Binding-site contacts:
Ligand atom C2 contacts residue ALA105 of chain 3.A at 4.3 Å (hydrophobic).
Ligand atom C2 contacts residue ASN130 of chain 3.A at 4.4 Å.
Ligand atom C3 contacts residue ASP88 of chain 3.A at 3.6 Å.
Ligand atom O4 contacts residue ASP215 of chain 3.A at 4.3 Å.
Ligand atom O4 contacts residue ALA87 of chain 3.A at 4.4 Å.
Ligand atom O3 contacts residue PHE128 of chain 3.A at 3.9 Å.
Ligand atom O3 contacts residue GLY106 of chain 3.A at 3.1 Å (h-bond).
Ligand atom C3 contacts residue PHE128 of chain 3.A at 3.6 Å (hydrophobic).
Ligand atom C4 contacts residue LEU214 of chain 3.A at 4.3 Å (hydrophobic).
Ligand atom C6 contacts residue LEU214 of chain 3.A at 4.3 Å (hydrophobic).
Ligand atom O3 contacts residue ALA105 of chain 3.A at 3.9 Å.
Ligand atom C6 contacts residue ASP215 of chain 3.A at 2.8 Å.
Ligand atom C2 contacts residue LEU214 of chain 3.A at 4.1 Å (hydrophobic).
Ligand atom C4 contacts residue PHE128 of chain 3.A at 3.9 Å (hydrophobic).
Ligand atom O2 contacts residue ASN130 of chain 3.A at 3.7 Å.
Ligand atom C6 contacts residue ILE216 of chain 3.A at 3.4 Å (hydrophobic).
Ligand atom C3 contacts residue ASN130 of chain 3.A at 3.8 Å.
Ligand atom C6 contacts residue PHE128 of chain 3.A at 4.4 Å (hydrophobic).
Ligand atom O3 contacts residue ASN130 of chain 3.A at 3.3 Å (h-bond).
Ligand atom O4 contacts residue LEU214 of chain 3.A at 2.9 Å (h-bond).
Ligand atom O4 contacts residue GLY213 of chain 3.A at 3.9 Å.
Ligand atom C5 contacts residue LEU214 of chain 3.A at 4.4 Å (hydrophobic).
Ligand atom O4 contacts residue ASP215 of chain 3.A at 4.2 Å.
Ligand atom O5 contacts residue LEU214 of chain 3.A at 3.8 Å.
Ligand atom O4 contacts residue LEU214 of chain 3.A at 3.7 Å.
Ligand atom O6 contacts residue ILE216 of chain 3.A at 3.4 Å.
Ligand atom C1 contacts residue LEU214 of chain 3.A at 4.2 Å (hydrophobic).
Ligand atom C3 contacts residue ASP215 of chain 3.A at 3.5 Å.
Ligand atom O3 contacts residue ASP215 of chain 3.A at 2.6 Å (salt-bridge).
Ligand atom C5 contacts residue ASP215 of chain 3.A at 3.6 Å.
Ligand atom O4 contacts residue ASP88 of chain 3.A at 2.9 Å (salt-bridge).
Ligand atom O2 contacts residue GLY106 of chain 3.A at 4.4 Å.
Ligand atom C4 contacts residue ALA87 of chain 3.A at 4.4 Å (hydrophobic).
Ligand atom O6 contacts residue ASP215 of chain 3.A at 2.6 Å (salt-bridge).
Ligand atom O5 contacts residue ASP215 of chain 3.A at 3.2 Å (salt-bridge).
Ligand atom C4 contacts residue ASP88 of chain 3.A at 3.4 Å.
Ligand atom C5 contacts residue PHE128 of chain 3.A at 3.8 Å (hydrophobic).
Ligand atom O3 contacts residue ASP88 of chain 3.A at 2.5 Å (salt-bridge).
Ligand atom O4 contacts residue ALA105 of chain 3.A at 4.0 Å.
Ligand atom C3 contacts residue GLY106 of chain 3.A at 4.3 Å.

A protein and the small-molecule ligand that binds it are described below.
Small molecule (SMILES): CC(=O)N[C@H]1CO[C@H](CO)[C@@H](O[C@@H]2O[C@H](CO)[C@H](O)[C@H](O)[C@H]2O)[C@@H]1O

Sequence of chain 3.A:
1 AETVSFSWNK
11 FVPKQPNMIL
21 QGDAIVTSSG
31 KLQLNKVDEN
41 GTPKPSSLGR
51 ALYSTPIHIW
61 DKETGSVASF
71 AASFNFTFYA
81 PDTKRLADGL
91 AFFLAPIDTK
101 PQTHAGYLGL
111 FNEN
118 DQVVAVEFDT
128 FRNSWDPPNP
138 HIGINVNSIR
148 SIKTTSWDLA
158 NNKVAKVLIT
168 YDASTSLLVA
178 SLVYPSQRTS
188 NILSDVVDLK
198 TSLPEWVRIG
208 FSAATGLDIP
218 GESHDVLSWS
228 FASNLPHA